Sequence of chain 1.A:
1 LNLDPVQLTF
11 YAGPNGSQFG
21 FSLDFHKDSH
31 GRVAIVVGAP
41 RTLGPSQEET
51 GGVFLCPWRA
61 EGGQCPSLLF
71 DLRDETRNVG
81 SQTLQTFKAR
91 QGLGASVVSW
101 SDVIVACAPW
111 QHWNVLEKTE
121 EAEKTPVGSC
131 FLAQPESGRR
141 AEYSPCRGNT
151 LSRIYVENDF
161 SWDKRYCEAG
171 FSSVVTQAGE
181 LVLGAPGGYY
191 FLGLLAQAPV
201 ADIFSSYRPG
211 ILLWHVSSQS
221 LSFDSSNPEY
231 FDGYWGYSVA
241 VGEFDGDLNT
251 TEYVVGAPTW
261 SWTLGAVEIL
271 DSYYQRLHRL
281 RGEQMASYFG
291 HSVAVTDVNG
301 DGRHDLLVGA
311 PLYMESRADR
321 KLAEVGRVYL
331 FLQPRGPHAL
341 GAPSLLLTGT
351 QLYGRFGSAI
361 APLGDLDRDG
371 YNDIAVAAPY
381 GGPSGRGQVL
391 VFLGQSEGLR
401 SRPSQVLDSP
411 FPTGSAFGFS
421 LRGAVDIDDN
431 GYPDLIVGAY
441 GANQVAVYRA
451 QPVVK

Sequence of chain 1.B:
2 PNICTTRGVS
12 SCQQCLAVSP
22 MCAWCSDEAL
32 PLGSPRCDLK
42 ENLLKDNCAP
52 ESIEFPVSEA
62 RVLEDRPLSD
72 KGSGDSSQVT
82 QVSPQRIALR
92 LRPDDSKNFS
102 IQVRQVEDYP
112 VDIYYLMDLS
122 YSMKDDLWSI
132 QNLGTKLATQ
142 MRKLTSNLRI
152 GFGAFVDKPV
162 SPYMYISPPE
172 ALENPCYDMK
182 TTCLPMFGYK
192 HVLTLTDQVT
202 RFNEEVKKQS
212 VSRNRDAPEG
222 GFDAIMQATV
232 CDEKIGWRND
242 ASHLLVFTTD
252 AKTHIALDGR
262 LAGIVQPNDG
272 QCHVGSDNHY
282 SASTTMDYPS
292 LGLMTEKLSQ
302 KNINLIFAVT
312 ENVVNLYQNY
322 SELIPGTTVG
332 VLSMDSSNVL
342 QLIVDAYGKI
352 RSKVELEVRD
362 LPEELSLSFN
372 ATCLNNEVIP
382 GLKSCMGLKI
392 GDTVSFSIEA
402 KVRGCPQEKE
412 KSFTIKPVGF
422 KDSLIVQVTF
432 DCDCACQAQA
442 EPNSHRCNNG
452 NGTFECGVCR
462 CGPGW

A small-molecule ligand and the protein it binds are described below.
Small molecule (SMILES): NCC(=O)N[C@@H](CCCNC(N)=[NH2+])C(=O)NCC(=O)N[C@@H](CC(=O)O)C(=O)N[C@@H](CO)C(=O)N1CCC[C@H]1C(=O)O

Binding-site contacts:
Ligand atom CG contacts residue SER123 of chain 1.B at 3.8 Å.
Ligand atom C contacts residue ALA218 of chain 1.B at 3.8 Å (hydrophobic).
Ligand atom CG contacts residue SER121 of chain 1.B at 3.6 Å.
Ligand atom CD contacts residue PHE231 of chain 1.A at 3.7 Å (hydrophobic).
Ligand atom CG contacts residue MN1 of chain 1.V at 3.1 Å.
Ligand atom OD1 contacts residue GLU220 of chain 1.B at 3.0 Å (salt-bridge).
Ligand atom OD2 contacts residue ASN215 of chain 1.B at 2.7 Å (h-bond).
Ligand atom NH2 contacts residue PHE160 of chain 1.A at 3.7 Å.
Ligand atom CA contacts residue ARG216 of chain 1.B at 3.3 Å.
Ligand atom CA contacts residue TYR190 of chain 1.A at 3.6 Å (hydrophobic).
Ligand atom O contacts residue SER123 of chain 1.B at 3.8 Å.
Ligand atom N contacts residue TYR190 of chain 1.A at 3.8 Å.
Ligand atom C contacts residue SER123 of chain 1.B at 3.7 Å.
Ligand atom O contacts residue ALA218 of chain 1.B at 3.6 Å.
Ligand atom CG contacts residue ASN215 of chain 1.B at 3.0 Å.
Ligand atom OD1 contacts residue TYR122 of chain 1.B at 3.5 Å (h-bond).
Ligand atom O contacts residue ALA218 of chain 1.B at 3.3 Å.
Ligand atom NH1 contacts residue LEU192 of chain 1.A at 3.4 Å.
Ligand atom CG contacts residue GLU220 of chain 1.B at 3.4 Å.
Ligand atom OD2 contacts residue SER121 of chain 1.B at 3.4 Å.
Ligand atom CB contacts residue ASP126 of chain 1.B at 3.5 Å.
Ligand atom N contacts residue ARG216 of chain 1.B at 3.4 Å (salt-bridge).
Ligand atom NH1 contacts residue ASP224 of chain 1.A at 3.4 Å (salt-bridge).
Ligand atom NH1 contacts residue TYR189 of chain 1.A at 2.6 Å (h-bond).
Ligand atom N contacts residue SER123 of chain 1.B at 3.7 Å.
Ligand atom OD2 contacts residue TYR122 of chain 1.B at 3.0 Å (h-bond).
Ligand atom CA contacts residue ALA218 of chain 1.B at 3.8 Å (hydrophobic).
Ligand atom OD1 contacts residue SER121 of chain 1.B at 3.1 Å (h-bond).
Ligand atom N contacts residue SER123 of chain 1.B at 3.6 Å.
Ligand atom CZ contacts residue ASP224 of chain 1.A at 3.6 Å.
Ligand atom OD2 contacts residue ARG214 of chain 1.B at 3.7 Å.
Ligand atom CB contacts residue ASN215 of chain 1.B at 3.2 Å.
Ligand atom OD1 contacts residue ASN215 of chain 1.B at 3.8 Å.
Ligand atom NH2 contacts residue SER225 of chain 1.A at 3.6 Å (h-bond).
Ligand atom O contacts residue TYR122 of chain 1.B at 3.7 Å.
Ligand atom NH2 contacts residue ASP224 of chain 1.A at 2.9 Å (salt-bridge).
Ligand atom NH1 contacts residue TYR190 of chain 1.A at 3.5 Å.
Ligand atom OD1 contacts residue MN1 of chain 1.V at 2.0 Å.
Ligand atom CG contacts residue TYR122 of chain 1.B at 3.6 Å (hydrophobic).
Ligand atom OD1 contacts residue SER123 of chain 1.B at 2.8 Å (h-bond).